Sequence of chain 10.A:
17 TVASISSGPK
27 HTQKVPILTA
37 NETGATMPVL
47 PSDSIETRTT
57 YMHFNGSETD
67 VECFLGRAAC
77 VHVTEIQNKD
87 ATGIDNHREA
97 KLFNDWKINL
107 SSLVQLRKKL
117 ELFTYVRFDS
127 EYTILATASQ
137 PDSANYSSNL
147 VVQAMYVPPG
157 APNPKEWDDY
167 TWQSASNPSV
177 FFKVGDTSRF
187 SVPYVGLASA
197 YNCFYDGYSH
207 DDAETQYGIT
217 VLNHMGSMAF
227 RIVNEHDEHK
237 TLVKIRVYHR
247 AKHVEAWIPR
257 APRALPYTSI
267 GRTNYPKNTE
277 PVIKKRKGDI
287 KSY

Sequence of chain 6.C:
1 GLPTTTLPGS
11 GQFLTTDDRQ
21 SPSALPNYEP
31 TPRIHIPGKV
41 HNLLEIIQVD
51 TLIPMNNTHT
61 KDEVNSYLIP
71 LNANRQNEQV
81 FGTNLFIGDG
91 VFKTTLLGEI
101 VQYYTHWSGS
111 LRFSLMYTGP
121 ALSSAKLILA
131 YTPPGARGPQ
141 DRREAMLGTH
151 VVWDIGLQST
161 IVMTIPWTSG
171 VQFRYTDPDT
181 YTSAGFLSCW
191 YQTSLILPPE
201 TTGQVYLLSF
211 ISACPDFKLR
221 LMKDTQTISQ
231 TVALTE

The small molecule below binds the protein below.
Small molecule (SMILES): Cc1cc(CCCOc2c(C)cc(-c3noc(C(F)(F)F)n3)cc2C)on1

Binding-site contacts:
Ligand atom C3C contacts residue TYR128 of chain 10.A at 3.1 Å (hydrophobic).
Ligand atom CM6 contacts residue VAL191 of chain 10.A at 3.7 Å (hydrophobic).
Ligand atom C6B contacts residue TYR152 of chain 10.A at 3.6 Å (hydrophobic).
Ligand atom F3 contacts residue PRO174 of chain 10.A at 3.1 Å.
Ligand atom CM2 contacts residue TYR128 of chain 10.A at 3.4 Å (hydrophobic).
Ligand atom F2 contacts residue VAL176 of chain 10.A at 2.7 Å.
Ligand atom N1A contacts residue PRO174 of chain 10.A at 3.5 Å.
Ligand atom O1 contacts residue MET221 of chain 10.A at 3.7 Å.
Ligand atom O1A contacts residue PRO174 of chain 10.A at 3.4 Å.
Ligand atom C2A contacts residue PHE186 of chain 10.A at 3.3 Å (hydrophobic).
Ligand atom C3 contacts residue LEU106 of chain 10.A at 3.4 Å (hydrophobic).
Ligand atom F3 contacts residue VAL176 of chain 10.A at 3.6 Å.
Ligand atom C3A contacts residue PHE186 of chain 10.A at 3.1 Å (hydrophobic).
Ligand atom C3B contacts residue MET224 of chain 10.A at 3.6 Å (hydrophobic).
Ligand atom CM6 contacts residue TYR152 of chain 10.A at 3.4 Å (hydrophobic).
Ligand atom C4B contacts residue TYR152 of chain 10.A at 3.6 Å (hydrophobic).
Ligand atom F2 contacts residue PHE186 of chain 10.A at 3.1 Å.
Ligand atom C5B contacts residue TYR152 of chain 10.A at 3.4 Å (hydrophobic).
Ligand atom F3 contacts residue ALA150 of chain 10.A at 3.0 Å.
Ligand atom C1C contacts residue TYR128 of chain 10.A at 3.3 Å (hydrophobic).
Ligand atom C2C contacts residue TYR128 of chain 10.A at 3.2 Å (hydrophobic).
Ligand atom CM4 contacts residue ALA150 of chain 10.A at 3.7 Å (hydrophobic).
Ligand atom N1A contacts residue PHE186 of chain 10.A at 3.5 Å.
Ligand atom C4 contacts residue TYR197 of chain 10.A at 3.7 Å (hydrophobic).
Ligand atom CM4 contacts residue PHE186 of chain 10.A at 3.5 Å (hydrophobic).
Ligand atom F1 contacts residue MET224 of chain 10.A at 3.7 Å.
Ligand atom F3 contacts residue TYR152 of chain 10.A at 3.6 Å.
Ligand atom CM2 contacts residue MET224 of chain 10.A at 3.5 Å (hydrophobic).
Ligand atom N3A contacts residue TYR152 of chain 10.A at 3.5 Å.
Ligand atom N3A contacts residue PHE186 of chain 10.A at 3.1 Å.
Ligand atom O1A contacts residue ALA24 of chain 10.C at 3.4 Å.
Ligand atom N1A contacts residue ALA24 of chain 10.C at 3.3 Å.
Ligand atom CM4 contacts residue VAL176 of chain 10.A at 3.7 Å (hydrophobic).
Ligand atom C4 contacts residue LEU106 of chain 10.A at 3.3 Å (hydrophobic).
Ligand atom C1C contacts residue TYR197 of chain 10.A at 3.7 Å (hydrophobic).
Ligand atom CM3 contacts residue ASN219 of chain 10.A at 3.5 Å.
Ligand atom C2A contacts residue TYR152 of chain 10.A at 3.5 Å (hydrophobic).
Ligand atom F3 contacts residue SER175 of chain 10.A at 2.8 Å.
Ligand atom O1A contacts residue PHE186 of chain 10.A at 3.4 Å.
Ligand atom F1 contacts residue PHE186 of chain 10.A at 3.3 Å.

Sequence of chain 10.C:
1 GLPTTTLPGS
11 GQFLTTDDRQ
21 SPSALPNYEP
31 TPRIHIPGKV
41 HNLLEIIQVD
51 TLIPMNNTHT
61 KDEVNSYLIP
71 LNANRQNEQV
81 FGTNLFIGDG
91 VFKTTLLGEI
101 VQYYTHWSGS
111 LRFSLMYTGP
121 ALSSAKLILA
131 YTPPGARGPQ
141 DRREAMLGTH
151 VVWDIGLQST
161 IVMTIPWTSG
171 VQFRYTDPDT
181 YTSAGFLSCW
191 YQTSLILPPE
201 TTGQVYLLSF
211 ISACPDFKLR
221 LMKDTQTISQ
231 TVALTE